A small-molecule ligand and the protein it binds are described below.
Small molecule (SMILES): CC(=O)N[C@H]1[C@H](O[C@H]2[C@H](O)[C@@H](NC(C)=O)CO[C@@H]2CO)O[C@H](CO)[C@@H](O)[C@@H]1O

Sequence of chain 1.A:
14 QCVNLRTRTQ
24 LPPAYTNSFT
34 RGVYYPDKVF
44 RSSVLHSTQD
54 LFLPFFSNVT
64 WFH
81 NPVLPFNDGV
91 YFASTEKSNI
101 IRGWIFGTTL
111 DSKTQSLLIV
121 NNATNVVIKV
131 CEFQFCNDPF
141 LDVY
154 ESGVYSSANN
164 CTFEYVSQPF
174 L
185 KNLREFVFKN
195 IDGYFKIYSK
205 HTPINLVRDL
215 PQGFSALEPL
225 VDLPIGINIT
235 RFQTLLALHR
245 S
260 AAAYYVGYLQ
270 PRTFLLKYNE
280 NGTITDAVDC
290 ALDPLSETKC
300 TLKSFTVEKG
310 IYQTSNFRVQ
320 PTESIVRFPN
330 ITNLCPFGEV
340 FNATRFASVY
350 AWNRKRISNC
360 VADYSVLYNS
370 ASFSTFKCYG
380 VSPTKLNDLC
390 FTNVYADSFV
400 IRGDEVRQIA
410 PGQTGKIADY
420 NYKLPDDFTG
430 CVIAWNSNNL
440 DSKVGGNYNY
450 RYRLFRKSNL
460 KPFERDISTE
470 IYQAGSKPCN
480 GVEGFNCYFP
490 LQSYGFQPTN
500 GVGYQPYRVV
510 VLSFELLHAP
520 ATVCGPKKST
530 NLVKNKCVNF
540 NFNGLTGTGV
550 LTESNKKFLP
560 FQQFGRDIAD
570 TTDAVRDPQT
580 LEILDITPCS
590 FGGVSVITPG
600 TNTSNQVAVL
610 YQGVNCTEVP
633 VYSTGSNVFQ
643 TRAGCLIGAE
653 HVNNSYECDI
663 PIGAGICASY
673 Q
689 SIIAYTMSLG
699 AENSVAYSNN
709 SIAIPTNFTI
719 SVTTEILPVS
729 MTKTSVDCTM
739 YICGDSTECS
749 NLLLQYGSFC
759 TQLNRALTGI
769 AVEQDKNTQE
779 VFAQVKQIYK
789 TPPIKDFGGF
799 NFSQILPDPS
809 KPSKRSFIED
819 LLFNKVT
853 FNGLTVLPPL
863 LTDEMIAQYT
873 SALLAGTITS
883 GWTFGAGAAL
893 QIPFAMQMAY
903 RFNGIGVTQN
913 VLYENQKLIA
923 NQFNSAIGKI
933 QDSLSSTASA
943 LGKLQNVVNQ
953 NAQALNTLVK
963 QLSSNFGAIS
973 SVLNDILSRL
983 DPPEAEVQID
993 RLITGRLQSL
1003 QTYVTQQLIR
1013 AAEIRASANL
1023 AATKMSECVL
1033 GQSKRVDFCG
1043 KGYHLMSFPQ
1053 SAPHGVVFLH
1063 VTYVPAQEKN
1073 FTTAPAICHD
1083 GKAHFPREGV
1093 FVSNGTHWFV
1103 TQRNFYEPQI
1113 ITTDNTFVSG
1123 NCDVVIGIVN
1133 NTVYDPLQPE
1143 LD

Binding-site contacts:
Ligand atom C1 contacts residue ASN1132 of chain 1.A at 1.4 Å.
Ligand atom N2 contacts residue ASN1132 of chain 1.A at 2.9 Å (h-bond).
Ligand atom O5 contacts residue ASN1132 of chain 1.A at 2.4 Å (h-bond).
Ligand atom O7 contacts residue ASN1132 of chain 1.A at 4.3 Å.
Ligand atom C3 contacts residue ASN1132 of chain 1.A at 3.8 Å.
Ligand atom C7 contacts residue ASN1132 of chain 1.A at 3.8 Å.
Ligand atom C4 contacts residue ASN1132 of chain 1.A at 4.2 Å.
Ligand atom C5 contacts residue ASN1132 of chain 1.A at 3.7 Å.
Ligand atom C2 contacts residue ASN1132 of chain 1.A at 2.4 Å.